A small-molecule ligand and the protein it binds are described below.
Small molecule (SMILES): CC(C)(O)C#Cc1ccc2c(c1)-c1nc(C(N)=O)cn1CCO2

Binding-site contacts:
Ligand atom O2 contacts residue LEU148 of chain 1.B at 2.8 Å (h-bond).
Ligand atom O contacts residue GLU116 of chain 1.B at 2.7 Å (salt-bridge).
Ligand atom C3 contacts residue MET145 of chain 1.B at 3.7 Å (hydrophobic).
Ligand atom C12 contacts residue LEU198 of chain 1.B at 3.6 Å (hydrophobic).
Ligand atom C contacts residue VAL129 of chain 1.B at 3.7 Å (hydrophobic).
Ligand atom O contacts residue PHE211 of chain 1.B at 3.1 Å (h-bond).
Ligand atom C6 contacts residue ASP210 of chain 1.B at 3.4 Å.
Ligand atom N2 contacts residue ALA103 of chain 1.B at 3.6 Å.
Ligand atom N1 contacts residue MET145 of chain 1.B at 3.8 Å.
Ligand atom O contacts residue ASP210 of chain 1.B at 3.6 Å.
Ligand atom C4 contacts residue ASP210 of chain 1.B at 3.5 Å.
Ligand atom C2 contacts residue ILE143 of chain 1.B at 3.5 Å (hydrophobic).
Ligand atom C3 contacts residue ASP210 of chain 1.B at 3.5 Å.
Ligand atom C16 contacts residue LEU198 of chain 1.B at 3.7 Å (hydrophobic).
Ligand atom C16 contacts residue GLU146 of chain 1.B at 3.6 Å.
Ligand atom C11 contacts residue LEU198 of chain 1.B at 3.6 Å (hydrophobic).
Ligand atom C16 contacts residue LEU148 of chain 1.B at 3.7 Å (hydrophobic).
Ligand atom C contacts residue PHE211 of chain 1.B at 3.6 Å (hydrophobic).
Ligand atom N2 contacts residue GLU146 of chain 1.B at 2.6 Å (salt-bridge).
Ligand atom C7 contacts residue ASP210 of chain 1.B at 3.7 Å.
Ligand atom C13 contacts residue VAL90 of chain 1.B at 3.9 Å (hydrophobic).
Ligand atom N1 contacts residue LEU198 of chain 1.B at 3.5 Å.
Ligand atom C4 contacts residue LYS105 of chain 1.B at 3.8 Å.
Ligand atom C4 contacts residue MET145 of chain 1.B at 3.8 Å (hydrophobic).
Ligand atom O1 contacts residue GLY85 of chain 1.B at 3.4 Å.
Ligand atom O2 contacts residue GLU146 of chain 1.B at 3.8 Å.
Ligand atom C1 contacts residue GLU116 of chain 1.B at 3.6 Å.
Ligand atom C8 contacts residue VAL90 of chain 1.B at 3.7 Å (hydrophobic).
Ligand atom C10 contacts residue SO41 of chain 1.J at 3.6 Å.
Ligand atom C9 contacts residue SO41 of chain 1.J at 3.5 Å.
Ligand atom C11 contacts residue ARG84 of chain 1.B at 3.7 Å.
Ligand atom O2 contacts residue LEU147 of chain 1.B at 3.6 Å.
Ligand atom C2 contacts residue GLU116 of chain 1.B at 3.6 Å.
Ligand atom C15 contacts residue MET145 of chain 1.B at 3.6 Å (hydrophobic).
Ligand atom C3 contacts residue LYS105 of chain 1.B at 3.9 Å.
Ligand atom C14 contacts residue VAL90 of chain 1.B at 3.8 Å (hydrophobic).
Ligand atom N contacts residue LEU198 of chain 1.B at 3.5 Å.
Ligand atom N2 contacts residue LEU198 of chain 1.B at 3.8 Å.
Ligand atom C13 contacts residue LEU198 of chain 1.B at 3.7 Å (hydrophobic).
Ligand atom C7 contacts residue VAL90 of chain 1.B at 3.8 Å (hydrophobic).

Sequence of chain 1.B:
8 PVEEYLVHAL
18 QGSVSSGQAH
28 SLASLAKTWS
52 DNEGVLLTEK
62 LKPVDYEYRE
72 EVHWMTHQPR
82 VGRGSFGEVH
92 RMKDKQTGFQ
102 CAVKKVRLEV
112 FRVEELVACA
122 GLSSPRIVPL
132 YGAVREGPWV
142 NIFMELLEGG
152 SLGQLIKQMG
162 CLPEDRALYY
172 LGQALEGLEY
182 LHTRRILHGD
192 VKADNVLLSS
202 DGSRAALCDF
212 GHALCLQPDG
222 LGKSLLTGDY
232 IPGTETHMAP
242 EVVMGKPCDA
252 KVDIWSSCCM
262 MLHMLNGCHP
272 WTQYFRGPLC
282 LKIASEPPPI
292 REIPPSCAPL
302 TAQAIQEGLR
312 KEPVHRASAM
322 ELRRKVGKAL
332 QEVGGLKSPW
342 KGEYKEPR